Sequence of chain 13.L:
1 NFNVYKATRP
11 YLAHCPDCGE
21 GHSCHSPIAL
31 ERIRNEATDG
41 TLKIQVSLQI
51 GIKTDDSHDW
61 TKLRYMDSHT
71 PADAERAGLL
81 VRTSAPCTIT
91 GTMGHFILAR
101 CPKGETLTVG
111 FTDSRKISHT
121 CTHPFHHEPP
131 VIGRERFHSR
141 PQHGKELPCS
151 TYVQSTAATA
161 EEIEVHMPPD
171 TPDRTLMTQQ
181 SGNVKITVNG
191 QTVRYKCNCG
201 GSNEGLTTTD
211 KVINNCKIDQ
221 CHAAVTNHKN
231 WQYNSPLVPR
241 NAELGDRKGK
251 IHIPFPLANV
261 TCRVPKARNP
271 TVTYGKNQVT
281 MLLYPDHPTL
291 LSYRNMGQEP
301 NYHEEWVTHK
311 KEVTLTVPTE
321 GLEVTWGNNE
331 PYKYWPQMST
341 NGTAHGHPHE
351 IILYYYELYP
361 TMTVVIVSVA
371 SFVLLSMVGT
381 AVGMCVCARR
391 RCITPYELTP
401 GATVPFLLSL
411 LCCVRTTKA

Sequence of chain 13.K:
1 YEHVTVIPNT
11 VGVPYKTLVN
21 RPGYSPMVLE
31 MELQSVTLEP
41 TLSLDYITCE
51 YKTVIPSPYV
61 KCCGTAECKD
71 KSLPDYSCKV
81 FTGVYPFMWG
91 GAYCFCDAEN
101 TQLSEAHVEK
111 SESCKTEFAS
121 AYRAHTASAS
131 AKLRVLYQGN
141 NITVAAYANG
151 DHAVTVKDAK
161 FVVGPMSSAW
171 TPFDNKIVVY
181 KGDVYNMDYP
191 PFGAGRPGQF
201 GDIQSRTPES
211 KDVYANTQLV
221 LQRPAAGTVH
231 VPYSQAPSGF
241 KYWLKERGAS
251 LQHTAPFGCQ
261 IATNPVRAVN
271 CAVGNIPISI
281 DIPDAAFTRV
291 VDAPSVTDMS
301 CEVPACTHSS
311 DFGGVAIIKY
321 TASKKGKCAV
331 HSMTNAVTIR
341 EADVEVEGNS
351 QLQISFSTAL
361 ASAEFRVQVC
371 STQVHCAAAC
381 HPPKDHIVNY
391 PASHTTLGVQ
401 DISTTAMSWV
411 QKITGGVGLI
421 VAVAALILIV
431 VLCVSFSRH

Binding-site contacts:
Ligand atom C3 contacts residue ASN259 of chain 13.L at 3.8 Å.
Ligand atom C8 contacts residue ASN259 of chain 13.L at 4.4 Å.
Ligand atom O7 contacts residue THR116 of chain 13.K at 3.9 Å.
Ligand atom C1 contacts residue ASN259 of chain 13.L at 1.4 Å.
Ligand atom O7 contacts residue LYS181 of chain 13.K at 4.3 Å.
Ligand atom C5 contacts residue ASN259 of chain 13.L at 3.7 Å.
Ligand atom C8 contacts residue LYS181 of chain 13.K at 4.3 Å.
Ligand atom O6 contacts residue ASN259 of chain 13.L at 4.2 Å.
Ligand atom N2 contacts residue ASN259 of chain 13.L at 2.9 Å (h-bond).
Ligand atom C2 contacts residue ASN259 of chain 13.L at 2.4 Å.
Ligand atom C7 contacts residue ASN259 of chain 13.L at 3.1 Å.
Ligand atom O5 contacts residue ASN259 of chain 13.L at 2.3 Å (h-bond).
Ligand atom O7 contacts residue ASN259 of chain 13.L at 2.9 Å (h-bond).
Ligand atom C4 contacts residue ASN259 of chain 13.L at 4.2 Å.

This small molecule binds to this protein.
Small molecule (SMILES): CC(=O)N[C@@H]1[C@@H](O)[C@H](O)[C@@H](CO)O[C@H]1O